Sequence of chain 3.B:
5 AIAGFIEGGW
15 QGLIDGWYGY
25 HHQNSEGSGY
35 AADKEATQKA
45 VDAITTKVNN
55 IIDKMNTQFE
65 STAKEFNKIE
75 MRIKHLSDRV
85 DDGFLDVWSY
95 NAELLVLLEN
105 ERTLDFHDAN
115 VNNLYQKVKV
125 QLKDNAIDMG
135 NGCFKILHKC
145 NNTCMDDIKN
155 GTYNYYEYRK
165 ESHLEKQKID

This protein binds this small molecule.
Small molecule (SMILES): CC(=O)N[C@H]1[C@H](O[C@H]2[C@H](O)[C@@H](NC(C)=O)CO[C@@H]2CO)O[C@H](CO)[C@@H](O[C@@H]2O[C@H](CO[C@H]3O[C@H](CO)[C@@H](O)[C@H](O)[C@@H]3O)[C@@H](O)[C@H](O[C@H]3O[C@H](CO)[C@@H](O)[C@H](O)[C@@H]3O)[C@@H]2O)[C@@H]1O

Sequence of chain 2.A:
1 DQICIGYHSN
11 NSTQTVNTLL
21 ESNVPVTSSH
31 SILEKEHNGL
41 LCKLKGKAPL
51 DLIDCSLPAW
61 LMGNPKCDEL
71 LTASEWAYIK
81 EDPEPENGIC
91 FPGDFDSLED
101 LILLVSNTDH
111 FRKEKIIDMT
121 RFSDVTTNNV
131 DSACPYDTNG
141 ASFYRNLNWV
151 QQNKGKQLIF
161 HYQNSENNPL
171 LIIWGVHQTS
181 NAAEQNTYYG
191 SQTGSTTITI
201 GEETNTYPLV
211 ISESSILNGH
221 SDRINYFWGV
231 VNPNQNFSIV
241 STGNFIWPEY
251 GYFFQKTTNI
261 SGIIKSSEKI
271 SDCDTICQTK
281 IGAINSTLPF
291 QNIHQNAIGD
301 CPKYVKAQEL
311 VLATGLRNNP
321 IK

Sequence of chain 3.D:
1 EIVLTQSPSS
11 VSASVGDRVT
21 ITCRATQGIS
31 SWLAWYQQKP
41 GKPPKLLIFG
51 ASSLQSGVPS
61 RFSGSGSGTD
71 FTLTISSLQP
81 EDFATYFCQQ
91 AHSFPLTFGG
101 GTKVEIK

Binding-site contacts:
Ligand atom C8 contacts residue LYS306 of chain 2.A at 4.1 Å.
Ligand atom C8 contacts residue GLN62 of chain 3.B at 3.3 Å.
Ligand atom C6 contacts residue PHE63 of chain 3.B at 4.0 Å (hydrophobic).
Ligand atom C1 contacts residue ASN259 of chain 3.A at 1.4 Å.
Ligand atom C8 contacts residue ASN60 of chain 3.B at 4.2 Å.
Ligand atom O6 contacts residue PHE63 of chain 3.B at 4.4 Å.
Ligand atom O3 contacts residue LYS45 of chain 3.A at 4.3 Å.
Ligand atom O6 contacts residue ASP300 of chain 3.A at 4.0 Å.
Ligand atom C4 contacts residue ASN259 of chain 3.A at 4.3 Å.
Ligand atom C1 contacts residue GLN308 of chain 2.A at 3.8 Å.
Ligand atom O5 contacts residue GLN308 of chain 2.A at 3.9 Å.
Ligand atom O3 contacts residue ARG18 of chain 3.D at 3.4 Å (salt-bridge).
Ligand atom O7 contacts residue LYS45 of chain 3.A at 3.8 Å.
Ligand atom C8 contacts residue THR61 of chain 3.B at 3.8 Å.
Ligand atom C2 contacts residue GLN308 of chain 2.A at 4.0 Å.
Ligand atom C6 contacts residue THR61 of chain 3.B at 3.9 Å.
Ligand atom N2 contacts residue ASN60 of chain 3.B at 4.0 Å.
Ligand atom C1 contacts residue PHE63 of chain 3.B at 4.2 Å (hydrophobic).
Ligand atom O5 contacts residue PHE63 of chain 3.B at 3.7 Å.
Ligand atom C7 contacts residue ASN259 of chain 3.A at 3.6 Å.
Ligand atom O2 contacts residue GLN308 of chain 2.A at 3.1 Å (h-bond).
Ligand atom O6 contacts residue THR61 of chain 3.B at 4.0 Å.
Ligand atom O7 contacts residue ASN259 of chain 3.A at 3.9 Å.
Ligand atom N2 contacts residue ASN259 of chain 3.A at 2.8 Å (h-bond).
Ligand atom C5 contacts residue ASN259 of chain 3.A at 3.7 Å.
Ligand atom C2 contacts residue ASN259 of chain 3.A at 2.5 Å.
Ligand atom C6 contacts residue GLN62 of chain 3.B at 4.5 Å.
Ligand atom C3 contacts residue ASN259 of chain 3.A at 3.8 Å.
Ligand atom O5 contacts residue ASN259 of chain 3.A at 2.4 Å (h-bond).
Ligand atom O3 contacts residue ASN60 of chain 3.B at 3.8 Å.

Sequence of chain 3.A:
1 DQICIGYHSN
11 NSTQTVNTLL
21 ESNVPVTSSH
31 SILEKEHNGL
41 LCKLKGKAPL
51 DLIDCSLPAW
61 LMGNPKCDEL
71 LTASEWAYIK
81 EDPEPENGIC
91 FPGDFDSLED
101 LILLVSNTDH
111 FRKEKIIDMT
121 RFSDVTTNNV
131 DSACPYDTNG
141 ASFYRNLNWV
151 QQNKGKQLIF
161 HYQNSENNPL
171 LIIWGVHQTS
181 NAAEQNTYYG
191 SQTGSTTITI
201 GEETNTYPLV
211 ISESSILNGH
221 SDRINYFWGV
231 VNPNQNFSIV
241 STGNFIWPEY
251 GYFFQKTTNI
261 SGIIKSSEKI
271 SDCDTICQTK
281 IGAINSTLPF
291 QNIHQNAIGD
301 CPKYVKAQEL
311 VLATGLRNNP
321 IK